Sequence of chain 1.B:
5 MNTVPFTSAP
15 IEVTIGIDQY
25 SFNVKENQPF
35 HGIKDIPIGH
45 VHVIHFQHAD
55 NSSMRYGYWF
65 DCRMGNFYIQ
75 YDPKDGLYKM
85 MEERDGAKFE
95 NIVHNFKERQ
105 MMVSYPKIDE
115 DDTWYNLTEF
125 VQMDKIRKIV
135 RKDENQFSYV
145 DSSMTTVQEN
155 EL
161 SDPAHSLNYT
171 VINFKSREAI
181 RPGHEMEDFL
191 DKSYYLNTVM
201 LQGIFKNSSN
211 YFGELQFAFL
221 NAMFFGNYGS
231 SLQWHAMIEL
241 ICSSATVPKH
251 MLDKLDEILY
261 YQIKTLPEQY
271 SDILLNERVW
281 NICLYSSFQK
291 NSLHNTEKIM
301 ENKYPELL

A protein and the small-molecule ligand that binds it are described below.
Small molecule (SMILES): NS(=O)(=O)c1ccc(Cl)s1

Binding-site contacts:
Ligand atom O1 contacts residue LYS92 of chain 1.B at 3.2 Å (salt-bridge).
Ligand atom C1 contacts residue TYR72 of chain 1.B at 4.0 Å (hydrophobic).
Ligand atom N contacts residue GLU87 of chain 1.B at 2.5 Å (salt-bridge).
Ligand atom O contacts residue PHE93 of chain 1.B at 3.5 Å.
Ligand atom C3 contacts residue TYR72 of chain 1.B at 3.4 Å (hydrophobic).
Ligand atom C2 contacts residue THR11 of chain 1.B at 3.2 Å.
Ligand atom O contacts residue ILE96 of chain 1.B at 4.3 Å.
Ligand atom S contacts residue LYS92 of chain 1.B at 4.3 Å.
Ligand atom O1 contacts residue GLU87 of chain 1.B at 3.4 Å (salt-bridge).
Ligand atom O contacts residue GLU87 of chain 1.B at 3.4 Å.
Ligand atom C2 contacts residue TYR72 of chain 1.B at 3.8 Å (hydrophobic).
Ligand atom CL contacts residue TYR72 of chain 1.B at 3.6 Å.
Ligand atom CL contacts residue PHE10 of chain 1.B at 3.7 Å.
Ligand atom S1 contacts residue TYR72 of chain 1.B at 3.5 Å.
Ligand atom S contacts residue GLU87 of chain 1.B at 3.3 Å (salt-bridge).
Ligand atom C3 contacts residue PRO9 of chain 1.B at 4.5 Å (hydrophobic).
Ligand atom N contacts residue TYR72 of chain 1.B at 3.2 Å.
Ligand atom S1 contacts residue PRO9 of chain 1.B at 4.3 Å.
Ligand atom O contacts residue LYS92 of chain 1.B at 3.9 Å.
Ligand atom CL contacts residue PRO9 of chain 1.B at 3.7 Å.
Ligand atom S1 contacts residue PHE93 of chain 1.B at 4.0 Å.
Ligand atom C contacts residue TYR72 of chain 1.B at 4.1 Å (hydrophobic).
Ligand atom CL contacts residue PHE100 of chain 1.B at 4.3 Å.
Ligand atom CL contacts residue THR11 of chain 1.B at 3.7 Å.
Ligand atom C1 contacts residue THR11 of chain 1.B at 4.2 Å.
Ligand atom C3 contacts residue THR11 of chain 1.B at 3.8 Å.